Sequence of chain 1.B:
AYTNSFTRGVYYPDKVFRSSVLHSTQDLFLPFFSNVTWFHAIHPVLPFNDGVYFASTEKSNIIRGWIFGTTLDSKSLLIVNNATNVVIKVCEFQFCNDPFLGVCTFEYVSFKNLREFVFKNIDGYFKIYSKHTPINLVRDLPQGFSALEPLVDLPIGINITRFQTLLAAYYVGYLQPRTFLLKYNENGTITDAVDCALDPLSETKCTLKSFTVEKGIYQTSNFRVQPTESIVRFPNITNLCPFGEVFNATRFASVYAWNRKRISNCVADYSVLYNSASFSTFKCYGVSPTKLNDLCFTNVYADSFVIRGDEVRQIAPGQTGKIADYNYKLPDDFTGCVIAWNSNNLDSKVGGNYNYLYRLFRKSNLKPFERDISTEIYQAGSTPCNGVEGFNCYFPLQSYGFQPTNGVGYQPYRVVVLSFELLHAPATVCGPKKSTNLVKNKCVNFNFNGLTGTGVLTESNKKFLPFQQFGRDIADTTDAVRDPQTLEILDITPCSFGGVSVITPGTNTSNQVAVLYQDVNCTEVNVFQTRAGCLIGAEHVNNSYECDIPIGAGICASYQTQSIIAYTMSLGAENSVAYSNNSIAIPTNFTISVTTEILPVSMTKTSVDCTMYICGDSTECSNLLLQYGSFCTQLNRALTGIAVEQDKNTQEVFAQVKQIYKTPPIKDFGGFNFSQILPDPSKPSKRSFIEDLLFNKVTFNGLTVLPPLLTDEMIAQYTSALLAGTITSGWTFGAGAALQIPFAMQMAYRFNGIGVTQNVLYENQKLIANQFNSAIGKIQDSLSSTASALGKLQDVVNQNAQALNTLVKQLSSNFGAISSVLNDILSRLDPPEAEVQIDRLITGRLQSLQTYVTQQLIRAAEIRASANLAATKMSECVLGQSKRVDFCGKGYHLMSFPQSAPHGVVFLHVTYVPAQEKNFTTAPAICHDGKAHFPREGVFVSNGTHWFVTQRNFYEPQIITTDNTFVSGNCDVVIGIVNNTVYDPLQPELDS

Sequence of chain 1.A:
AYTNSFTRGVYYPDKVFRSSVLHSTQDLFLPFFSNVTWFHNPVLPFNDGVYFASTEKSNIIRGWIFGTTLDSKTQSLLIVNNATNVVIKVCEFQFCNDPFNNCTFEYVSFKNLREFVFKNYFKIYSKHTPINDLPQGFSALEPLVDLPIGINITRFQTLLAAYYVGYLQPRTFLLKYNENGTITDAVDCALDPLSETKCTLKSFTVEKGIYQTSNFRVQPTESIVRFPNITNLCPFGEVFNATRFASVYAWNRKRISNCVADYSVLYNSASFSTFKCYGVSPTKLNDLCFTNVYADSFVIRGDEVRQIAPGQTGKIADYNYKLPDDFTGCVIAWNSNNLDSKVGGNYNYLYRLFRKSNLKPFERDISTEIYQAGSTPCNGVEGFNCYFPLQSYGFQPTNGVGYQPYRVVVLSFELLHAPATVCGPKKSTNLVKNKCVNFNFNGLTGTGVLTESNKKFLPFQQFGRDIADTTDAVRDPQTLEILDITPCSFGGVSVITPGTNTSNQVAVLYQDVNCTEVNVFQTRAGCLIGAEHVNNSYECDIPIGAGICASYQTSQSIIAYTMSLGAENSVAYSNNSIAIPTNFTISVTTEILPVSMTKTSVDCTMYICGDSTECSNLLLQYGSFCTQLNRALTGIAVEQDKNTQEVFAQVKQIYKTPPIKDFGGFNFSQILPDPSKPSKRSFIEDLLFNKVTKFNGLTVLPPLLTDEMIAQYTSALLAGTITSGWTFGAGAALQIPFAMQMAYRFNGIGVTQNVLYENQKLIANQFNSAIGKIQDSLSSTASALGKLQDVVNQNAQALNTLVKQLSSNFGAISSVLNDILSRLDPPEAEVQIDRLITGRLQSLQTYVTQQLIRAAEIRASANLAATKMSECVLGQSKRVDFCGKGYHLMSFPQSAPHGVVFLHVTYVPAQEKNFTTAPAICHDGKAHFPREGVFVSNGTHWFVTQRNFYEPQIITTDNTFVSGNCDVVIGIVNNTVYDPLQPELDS

Binding-site contacts:
Ligand atom O5 contacts residue ASN709 of chain 1.B at 2.4 Å (h-bond).
Ligand atom C3 contacts residue ASN709 of chain 1.B at 3.8 Å.
Ligand atom C1 contacts residue ASP796 of chain 1.A at 3.6 Å.
Ligand atom C8 contacts residue GLY1131 of chain 1.B at 3.6 Å.
Ligand atom N2 contacts residue ASN709 of chain 1.B at 2.8 Å (h-bond).
Ligand atom C4 contacts residue ASN709 of chain 1.B at 4.2 Å.
Ligand atom C2 contacts residue ASN709 of chain 1.B at 2.4 Å.
Ligand atom O7 contacts residue ASP796 of chain 1.A at 3.9 Å.
Ligand atom O7 contacts residue ASN709 of chain 1.B at 3.1 Å (h-bond).
Ligand atom C5 contacts residue ASN709 of chain 1.B at 3.7 Å.
Ligand atom O5 contacts residue ASP796 of chain 1.A at 3.6 Å.
Ligand atom C7 contacts residue ASN709 of chain 1.B at 3.1 Å.
Ligand atom C8 contacts residue ASN709 of chain 1.B at 4.3 Å.
Ligand atom C1 contacts residue ASN709 of chain 1.B at 1.4 Å.
Ligand atom C2 contacts residue ASP796 of chain 1.A at 4.2 Å.

The small molecule below binds the protein below.
Small molecule (SMILES): CC(=O)N[C@@H]1[C@@H](O)[C@H](O)[C@@H](CO)O[C@H]1O